This protein binds this small molecule.
Small molecule (SMILES): CC(=O)N[C@H]1[C@H](O[C@H]2[C@H](O)[C@@H](NC(C)=O)CO[C@@H]2CO)O[C@H](CO)[C@@H](O)[C@@H]1O

Binding-site contacts:
Ligand atom N2 contacts residue ASN685 of chain 1.A at 3.1 Å (h-bond).
Ligand atom C5 contacts residue ASN685 of chain 1.A at 3.6 Å.
Ligand atom C2 contacts residue ASN685 of chain 1.A at 2.5 Å.
Ligand atom O5 contacts residue ASN685 of chain 1.A at 2.4 Å (h-bond).
Ligand atom O7 contacts residue PRO974 of chain 1.A at 4.4 Å.
Ligand atom C4 contacts residue ASN685 of chain 1.A at 4.2 Å.
Ligand atom O6 contacts residue SER621 of chain 1.A at 4.4 Å.
Ligand atom C7 contacts residue ASN685 of chain 1.A at 3.3 Å.
Ligand atom C3 contacts residue ASN685 of chain 1.A at 3.9 Å.
Ligand atom O7 contacts residue ASN685 of chain 1.A at 3.0 Å (h-bond).
Ligand atom O5 contacts residue ILE688 of chain 1.A at 4.0 Å.
Ligand atom C1 contacts residue ASN685 of chain 1.A at 1.4 Å.
Ligand atom C1 contacts residue THR687 of chain 1.A at 4.3 Å.
Ligand atom C6 contacts residue ILE688 of chain 1.A at 4.5 Å (hydrophobic).

Sequence of chain 1.A:
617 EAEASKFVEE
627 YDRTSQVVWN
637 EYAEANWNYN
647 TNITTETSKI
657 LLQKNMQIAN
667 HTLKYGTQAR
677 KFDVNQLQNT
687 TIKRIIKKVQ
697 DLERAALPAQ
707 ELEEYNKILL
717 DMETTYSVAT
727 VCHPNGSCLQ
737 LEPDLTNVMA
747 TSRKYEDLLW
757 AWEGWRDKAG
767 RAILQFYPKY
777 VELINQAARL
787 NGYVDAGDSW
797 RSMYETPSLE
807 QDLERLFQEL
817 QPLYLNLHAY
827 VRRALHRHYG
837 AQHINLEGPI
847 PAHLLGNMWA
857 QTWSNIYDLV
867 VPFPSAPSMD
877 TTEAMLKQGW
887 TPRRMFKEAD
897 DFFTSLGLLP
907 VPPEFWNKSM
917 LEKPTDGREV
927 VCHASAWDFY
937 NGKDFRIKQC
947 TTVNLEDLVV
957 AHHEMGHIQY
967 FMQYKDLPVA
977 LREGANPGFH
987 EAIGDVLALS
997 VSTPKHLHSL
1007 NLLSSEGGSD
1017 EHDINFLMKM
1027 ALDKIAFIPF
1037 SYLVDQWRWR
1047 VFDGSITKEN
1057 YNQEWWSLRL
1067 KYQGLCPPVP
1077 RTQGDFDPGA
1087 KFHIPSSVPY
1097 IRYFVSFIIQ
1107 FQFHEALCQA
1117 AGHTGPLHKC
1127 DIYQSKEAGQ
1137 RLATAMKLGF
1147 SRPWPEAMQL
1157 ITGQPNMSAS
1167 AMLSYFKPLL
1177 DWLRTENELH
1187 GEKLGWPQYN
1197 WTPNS